Binding-site contacts:
Ligand atom C21 contacts residue GLN125 of chain 1.A at 4.1 Å.
Ligand atom N01 contacts residue MET152 of chain 1.A at 3.4 Å (h-bond).
Ligand atom C15 contacts residue TRP294 of chain 1.A at 3.5 Å (hydrophobic).
Ligand atom C17 contacts residue GLY326 of chain 1.A at 3.8 Å.
Ligand atom C14 contacts residue GLY326 of chain 1.A at 4.0 Å.
Ligand atom C08 contacts residue HIS298 of chain 1.A at 3.9 Å.
Ligand atom C13 contacts residue ILE323 of chain 1.A at 3.7 Å (hydrophobic).
Ligand atom C03 contacts residue MET152 of chain 1.A at 4.2 Å (hydrophobic).
Ligand atom C20 contacts residue CYS218 of chain 1.A at 3.2 Å (hydrophobic).
Ligand atom N02 contacts residue ASP148 of chain 1.A at 3.3 Å (salt-bridge).
Ligand atom C19 contacts residue ILE145 of chain 1.A at 4.1 Å (hydrophobic).
Ligand atom C21 contacts residue CYS218 of chain 1.A at 4.0 Å (hydrophobic).
Ligand atom C19 contacts residue CYS218 of chain 1.A at 3.6 Å (hydrophobic).
Ligand atom C06 contacts residue ILE323 of chain 1.A at 3.9 Å (hydrophobic).
Ligand atom C17 contacts residue TRP294 of chain 1.A at 3.8 Å (hydrophobic).
Ligand atom C20 contacts residue ASN128 of chain 1.A at 3.8 Å.
Ligand atom C18 contacts residue GLN125 of chain 1.A at 3.9 Å.
Ligand atom C09 contacts residue ASP148 of chain 1.A at 3.3 Å.
Ligand atom C04 contacts residue TYR149 of chain 1.A at 3.8 Å (hydrophobic).
Ligand atom C16 contacts residue ASP148 of chain 1.A at 4.0 Å.
Ligand atom C17 contacts residue ILE323 of chain 1.A at 4.2 Å (hydrophobic).
Ligand atom C14 contacts residue TYR327 of chain 1.A at 3.6 Å (hydrophobic).
Ligand atom C05 contacts residue MET152 of chain 1.A at 3.8 Å (hydrophobic).
Ligand atom C17 contacts residue TYR327 of chain 1.A at 4.0 Å (hydrophobic).
Ligand atom O02 contacts residue CYS218 of chain 1.A at 3.6 Å.
Ligand atom C10 contacts residue ILE297 of chain 1.A at 3.8 Å (hydrophobic).
Ligand atom S01 contacts residue GLN125 of chain 1.A at 3.5 Å (h-bond).
Ligand atom C09 contacts residue TYR327 of chain 1.A at 4.1 Å (hydrophobic).
Ligand atom S01 contacts residue ILE145 of chain 1.A at 3.7 Å.
Ligand atom C14 contacts residue ILE323 of chain 1.A at 3.3 Å (hydrophobic).
Ligand atom C13 contacts residue TYR327 of chain 1.A at 3.8 Å (hydrophobic).
Ligand atom C18 contacts residue ILE145 of chain 1.A at 3.5 Å (hydrophobic).
Ligand atom C16 contacts residue GLN125 of chain 1.A at 3.9 Å.
Ligand atom C07 contacts residue VAL237 of chain 1.A at 3.7 Å (hydrophobic).
Ligand atom C16 contacts residue ILE145 of chain 1.A at 3.6 Å (hydrophobic).
Ligand atom N02 contacts residue GLN125 of chain 1.A at 3.1 Å (h-bond).
Ligand atom C12 contacts residue ASP148 of chain 1.A at 3.8 Å.
Ligand atom C21 contacts residue ASN128 of chain 1.A at 3.9 Å.
Ligand atom C15 contacts residue MET152 of chain 1.A at 3.6 Å (hydrophobic).
Ligand atom S01 contacts residue VAL144 of chain 1.A at 3.8 Å.

Sequence of chain 1.A:
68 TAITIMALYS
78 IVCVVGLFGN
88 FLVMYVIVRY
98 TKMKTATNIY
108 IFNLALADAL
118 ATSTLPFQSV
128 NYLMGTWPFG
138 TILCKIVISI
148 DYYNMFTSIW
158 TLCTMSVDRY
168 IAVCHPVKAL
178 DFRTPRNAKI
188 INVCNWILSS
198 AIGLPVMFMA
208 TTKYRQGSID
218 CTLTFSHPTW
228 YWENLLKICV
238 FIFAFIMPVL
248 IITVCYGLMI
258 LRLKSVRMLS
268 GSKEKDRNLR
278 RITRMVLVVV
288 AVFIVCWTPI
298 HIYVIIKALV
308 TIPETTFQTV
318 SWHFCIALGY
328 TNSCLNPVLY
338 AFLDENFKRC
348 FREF

The small molecule below binds the protein below.
Small molecule (SMILES): COc1ccsc1CNCC[C@@]1(c2ccccn2)CCOC2(CCCC2)C1